Binding-site contacts:
Ligand atom C4 contacts residue ASN771 of chain 1.A at 4.2 Å.
Ligand atom O5 contacts residue ASN771 of chain 1.A at 2.4 Å (h-bond).
Ligand atom O7 contacts residue PRO767 of chain 1.A at 2.9 Å (h-bond).
Ligand atom O7 contacts residue MET470 of chain 1.A at 4.4 Å.
Ligand atom O7 contacts residue ASN771 of chain 1.A at 2.8 Å (h-bond).
Ligand atom C2 contacts residue ASN771 of chain 1.A at 2.5 Å.
Ligand atom C7 contacts residue ASN771 of chain 1.A at 3.2 Å.
Ligand atom C1 contacts residue ASN771 of chain 1.A at 1.4 Å.
Ligand atom C5 contacts residue ASN771 of chain 1.A at 3.7 Å.
Ligand atom N2 contacts residue ASN771 of chain 1.A at 2.9 Å (h-bond).
Ligand atom C3 contacts residue ASN771 of chain 1.A at 3.8 Å.
Ligand atom C7 contacts residue PRO767 of chain 1.A at 3.5 Å (hydrophobic).
Ligand atom C8 contacts residue PRO767 of chain 1.A at 3.7 Å (hydrophobic).

The small molecule below binds the protein below.
Small molecule (SMILES): CC(=O)N[C@@H]1[C@@H](O)[C@H](O)[C@@H](CO)O[C@H]1O

Sequence of chain 1.A:
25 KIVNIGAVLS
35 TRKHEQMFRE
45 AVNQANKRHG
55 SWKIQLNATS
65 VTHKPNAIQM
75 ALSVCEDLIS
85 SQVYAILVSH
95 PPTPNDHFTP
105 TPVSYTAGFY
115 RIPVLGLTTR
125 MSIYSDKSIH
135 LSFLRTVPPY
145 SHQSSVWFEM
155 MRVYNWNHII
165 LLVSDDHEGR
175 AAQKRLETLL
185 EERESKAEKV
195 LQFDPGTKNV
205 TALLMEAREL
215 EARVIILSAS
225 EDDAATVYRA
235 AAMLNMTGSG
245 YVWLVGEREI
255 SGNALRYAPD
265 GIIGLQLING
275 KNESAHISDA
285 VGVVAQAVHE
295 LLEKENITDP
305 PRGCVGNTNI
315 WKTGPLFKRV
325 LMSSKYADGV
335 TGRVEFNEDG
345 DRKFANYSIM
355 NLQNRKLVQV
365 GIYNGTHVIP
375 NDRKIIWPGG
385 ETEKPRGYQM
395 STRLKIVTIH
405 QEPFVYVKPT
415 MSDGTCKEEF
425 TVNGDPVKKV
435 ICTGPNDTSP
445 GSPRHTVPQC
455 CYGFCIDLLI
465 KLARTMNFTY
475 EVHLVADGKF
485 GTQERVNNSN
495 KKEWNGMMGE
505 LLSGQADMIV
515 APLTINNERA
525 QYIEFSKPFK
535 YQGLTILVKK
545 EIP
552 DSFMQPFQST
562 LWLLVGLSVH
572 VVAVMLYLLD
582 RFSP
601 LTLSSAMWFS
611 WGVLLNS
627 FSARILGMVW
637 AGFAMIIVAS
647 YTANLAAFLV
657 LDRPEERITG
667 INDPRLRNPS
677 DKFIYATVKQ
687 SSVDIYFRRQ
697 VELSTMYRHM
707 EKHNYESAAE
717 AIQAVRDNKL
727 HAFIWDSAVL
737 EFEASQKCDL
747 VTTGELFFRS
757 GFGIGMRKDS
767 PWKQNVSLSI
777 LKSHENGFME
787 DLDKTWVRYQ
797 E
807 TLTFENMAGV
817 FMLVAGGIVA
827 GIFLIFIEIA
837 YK